Binding-site contacts:
Ligand atom C8 contacts residue GLY112 of chain 1.A at 3.7 Å.
Ligand atom C26 contacts residue LEU175 of chain 1.A at 3.5 Å (hydrophobic).
Ligand atom C25 contacts residue GLU107 of chain 1.A at 3.5 Å.
Ligand atom N27 contacts residue ALA57 of chain 1.A at 3.6 Å.
Ligand atom C4 contacts residue LYS111 of chain 1.A at 3.6 Å.
Ligand atom C26 contacts residue GLU107 of chain 1.A at 3.7 Å.
Ligand atom C6 contacts residue SER110 of chain 1.A at 3.1 Å.
Ligand atom O29 contacts residue ALA109 of chain 1.A at 2.5 Å (h-bond).
Ligand atom C28 contacts residue ALA109 of chain 1.A at 3.6 Å (hydrophobic).
Ligand atom C28 contacts residue GLU107 of chain 1.A at 4.0 Å.
Ligand atom C15 contacts residue LEU29 of chain 1.A at 3.8 Å (hydrophobic).
Ligand atom N13 contacts residue LEU29 of chain 1.A at 3.7 Å.
Ligand atom C18 contacts residue LEU175 of chain 1.A at 3.8 Å (hydrophobic).
Ligand atom C25 contacts residue ILE90 of chain 1.A at 3.6 Å (hydrophobic).
Ligand atom C9 contacts residue GLY112 of chain 1.A at 3.4 Å.
Ligand atom C20 contacts residue LEU175 of chain 1.A at 3.6 Å (hydrophobic).
Ligand atom C10 contacts residue GLY112 of chain 1.A at 3.6 Å.
Ligand atom N27 contacts residue LEU175 of chain 1.A at 3.5 Å.
Ligand atom F22 contacts residue VAL37 of chain 1.A at 3.6 Å.
Ligand atom C24 contacts residue ILE90 of chain 1.A at 3.8 Å (hydrophobic).
Ligand atom C24 contacts residue MET106 of chain 1.A at 3.5 Å (hydrophobic).
Ligand atom C9 contacts residue SER110 of chain 1.A at 3.6 Å.
Ligand atom C4 contacts residue SER110 of chain 1.A at 3.9 Å.
Ligand atom C17 contacts residue LEU175 of chain 1.A at 3.8 Å (hydrophobic).
Ligand atom C4 contacts residue GLY112 of chain 1.A at 3.9 Å.
Ligand atom C12 contacts residue LEU29 of chain 1.A at 4.0 Å (hydrophobic).
Ligand atom C25 contacts residue ALA57 of chain 1.A at 4.0 Å (hydrophobic).
Ligand atom C10 contacts residue ALA109 of chain 1.A at 3.2 Å (hydrophobic).
Ligand atom O29 contacts residue GLU107 of chain 1.A at 4.0 Å.
Ligand atom N27 contacts residue GLU107 of chain 1.A at 3.0 Å (salt-bridge).
Ligand atom O29 contacts residue TYR108 of chain 1.A at 3.4 Å.
Ligand atom C26 contacts residue ALA57 of chain 1.A at 3.8 Å (hydrophobic).
Ligand atom C21 contacts residue VAL37 of chain 1.A at 3.9 Å (hydrophobic).
Ligand atom N11 contacts residue ALA109 of chain 1.A at 2.8 Å (h-bond).
Ligand atom C8 contacts residue SER110 of chain 1.A at 4.0 Å.
Ligand atom C20 contacts residue VAL37 of chain 1.A at 3.9 Å (hydrophobic).
Ligand atom N27 contacts residue ALA109 of chain 1.A at 4.0 Å.
Ligand atom C28 contacts residue LEU175 of chain 1.A at 3.6 Å (hydrophobic).
Ligand atom C9 contacts residue ALA109 of chain 1.A at 3.3 Å (hydrophobic).
Ligand atom N5 contacts residue SER110 of chain 1.A at 3.4 Å (h-bond).

Sequence of chain 1.A:
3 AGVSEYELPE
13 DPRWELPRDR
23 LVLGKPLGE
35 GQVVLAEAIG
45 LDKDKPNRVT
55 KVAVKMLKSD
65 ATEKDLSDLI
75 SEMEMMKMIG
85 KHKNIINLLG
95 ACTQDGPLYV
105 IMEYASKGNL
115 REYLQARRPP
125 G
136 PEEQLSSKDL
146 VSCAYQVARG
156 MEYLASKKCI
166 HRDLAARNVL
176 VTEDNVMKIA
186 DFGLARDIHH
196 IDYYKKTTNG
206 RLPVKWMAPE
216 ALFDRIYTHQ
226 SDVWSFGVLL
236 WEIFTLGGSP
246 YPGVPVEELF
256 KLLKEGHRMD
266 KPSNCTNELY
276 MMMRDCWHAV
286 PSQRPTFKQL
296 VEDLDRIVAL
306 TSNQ

The protein below binds the small molecule below.
Small molecule (SMILES): CN1CCN(c2ccc3[nH]c(-c4c(N)c5c(F)cccc5[nH]c4=O)nc3c2)CC1